A small-molecule ligand and the protein it binds are described below.
Small molecule (SMILES): O=C(O)[C@@H](O)C(O)[C@H](O)C(=O)O

Sequence of chain 1.C:
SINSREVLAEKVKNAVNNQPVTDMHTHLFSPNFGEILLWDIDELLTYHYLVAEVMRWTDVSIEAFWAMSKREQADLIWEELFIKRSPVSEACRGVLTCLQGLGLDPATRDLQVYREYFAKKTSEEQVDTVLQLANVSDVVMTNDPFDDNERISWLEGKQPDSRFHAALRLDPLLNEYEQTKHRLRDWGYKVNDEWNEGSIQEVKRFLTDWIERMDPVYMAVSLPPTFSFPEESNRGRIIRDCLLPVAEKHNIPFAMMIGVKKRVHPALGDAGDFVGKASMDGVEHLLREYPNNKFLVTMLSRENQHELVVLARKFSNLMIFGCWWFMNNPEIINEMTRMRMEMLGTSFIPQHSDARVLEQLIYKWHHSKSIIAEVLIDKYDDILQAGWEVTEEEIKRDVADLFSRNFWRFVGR

Binding-site contacts:
Ligand atom C2 contacts residue TRP325 of chain 1.C at 3.6 Å (hydrophobic).
Ligand atom O1B contacts residue HIS28 of chain 1.C at 3.2 Å (h-bond).
Ligand atom C1 contacts residue MET258 of chain 1.C at 4.0 Å (hydrophobic).
Ligand atom O3 contacts residue ZN1 of chain 1.W at 3.3 Å.
Ligand atom C4 contacts residue HIS49 of chain 1.C at 3.8 Å.
Ligand atom C1 contacts residue TRP325 of chain 1.C at 3.9 Å (hydrophobic).
Ligand atom C5 contacts residue HIS49 of chain 1.C at 3.7 Å.
Ligand atom O2 contacts residue ASP355 of chain 1.C at 2.8 Å (salt-bridge).
Ligand atom O3 contacts residue HIS28 of chain 1.C at 2.8 Å (h-bond).
Ligand atom O1A contacts residue ARG170 of chain 1.C at 2.8 Å (salt-bridge).
Ligand atom C1 contacts residue ZN1 of chain 1.W at 3.0 Å.
Ligand atom O1A contacts residue TRP325 of chain 1.C at 4.0 Å.
Ligand atom O4 contacts residue HIS49 of chain 1.C at 2.9 Å (h-bond).
Ligand atom C1 contacts residue HIS28 of chain 1.C at 3.9 Å.
Ligand atom O2 contacts residue ZN1 of chain 1.W at 2.1 Å.
Ligand atom C4 contacts residue TRP326 of chain 1.C at 3.7 Å (hydrophobic).
Ligand atom C5 contacts residue ARG357 of chain 1.C at 3.7 Å.
Ligand atom O3 contacts residue ARG357 of chain 1.C at 3.1 Å (salt-bridge).
Ligand atom O4 contacts residue ARG357 of chain 1.C at 3.0 Å (salt-bridge).
Ligand atom C1 contacts residue ARG170 of chain 1.C at 3.5 Å.
Ligand atom O5A contacts residue HIS49 of chain 1.C at 3.0 Å (h-bond).
Ligand atom O2 contacts residue TRP325 of chain 1.C at 3.0 Å (h-bond).
Ligand atom C3 contacts residue HIS28 of chain 1.C at 4.0 Å.
Ligand atom O5B contacts residue ASP355 of chain 1.C at 3.5 Å (salt-bridge).
Ligand atom O5A contacts residue ARG357 of chain 1.C at 2.7 Å (salt-bridge).
Ligand atom C4 contacts residue ARG357 of chain 1.C at 3.9 Å.
Ligand atom C3 contacts residue ZN1 of chain 1.W at 3.8 Å.
Ligand atom C2 contacts residue TRP326 of chain 1.C at 3.9 Å (hydrophobic).
Ligand atom C2 contacts residue ZN1 of chain 1.W at 3.0 Å.
Ligand atom O5A contacts residue TYR50 of chain 1.C at 3.7 Å.
Ligand atom O2 contacts residue HIS28 of chain 1.C at 3.6 Å.
Ligand atom O1B contacts residue ZN1 of chain 1.W at 2.2 Å.
Ligand atom O1B contacts residue MET258 of chain 1.C at 3.3 Å.
Ligand atom C3 contacts residue ARG357 of chain 1.C at 3.8 Å.
Ligand atom O1B contacts residue ARG170 of chain 1.C at 3.2 Å (salt-bridge).
Ligand atom O4 contacts residue TRP326 of chain 1.C at 3.7 Å.
Ligand atom C5 contacts residue TYR50 of chain 1.C at 3.7 Å (hydrophobic).
Ligand atom O5B contacts residue TRP326 of chain 1.C at 3.9 Å.
Ligand atom O1B contacts residue HIS26 of chain 1.C at 3.3 Å (h-bond).
Ligand atom O5B contacts residue TYR50 of chain 1.C at 3.0 Å (h-bond).